Sequence of chain 1.B:
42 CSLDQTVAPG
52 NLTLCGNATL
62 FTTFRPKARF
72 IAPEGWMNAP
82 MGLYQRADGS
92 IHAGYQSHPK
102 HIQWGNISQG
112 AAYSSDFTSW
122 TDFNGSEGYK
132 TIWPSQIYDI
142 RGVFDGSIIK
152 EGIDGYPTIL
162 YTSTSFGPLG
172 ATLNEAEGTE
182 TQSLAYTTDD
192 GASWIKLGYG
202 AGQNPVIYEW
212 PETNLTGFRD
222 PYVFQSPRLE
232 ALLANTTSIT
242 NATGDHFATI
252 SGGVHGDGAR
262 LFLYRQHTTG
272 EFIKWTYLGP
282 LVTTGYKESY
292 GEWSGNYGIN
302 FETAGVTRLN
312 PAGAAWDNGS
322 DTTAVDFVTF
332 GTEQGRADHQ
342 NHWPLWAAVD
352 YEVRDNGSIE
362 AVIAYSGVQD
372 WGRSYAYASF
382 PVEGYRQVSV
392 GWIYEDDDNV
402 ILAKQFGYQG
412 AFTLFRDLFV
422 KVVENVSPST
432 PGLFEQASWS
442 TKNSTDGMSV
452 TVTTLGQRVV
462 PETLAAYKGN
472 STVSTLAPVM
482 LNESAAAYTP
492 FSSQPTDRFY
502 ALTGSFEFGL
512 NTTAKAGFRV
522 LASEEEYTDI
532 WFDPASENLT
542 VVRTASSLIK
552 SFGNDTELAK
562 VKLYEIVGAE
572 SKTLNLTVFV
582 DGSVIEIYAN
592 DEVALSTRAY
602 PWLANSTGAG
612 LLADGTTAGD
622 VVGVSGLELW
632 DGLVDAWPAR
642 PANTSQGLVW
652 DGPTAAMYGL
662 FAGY

Binding-site contacts:
Ligand atom C12 contacts residue ARG337 of chain 1.B at 3.6 Å.
Ligand atom C12 contacts residue GLN335 of chain 1.B at 3.5 Å.
Ligand atom C01 contacts residue GLY336 of chain 1.B at 4.1 Å.
Ligand atom C33 contacts residue LYS288 of chain 1.B at 3.8 Å.
Ligand atom C21 contacts residue ARG337 of chain 1.B at 4.0 Å.
Ligand atom C9 contacts residue ASN342 of chain 1.B at 3.2 Å.
Ligand atom O37 contacts residue LYS288 of chain 1.B at 2.8 Å (salt-bridge).
Ligand atom O10 contacts residue GLN335 of chain 1.B at 2.6 Å (h-bond).
Ligand atom C6 contacts residue ASN342 of chain 1.B at 3.8 Å.
Ligand atom C21 contacts residue GLY336 of chain 1.B at 4.0 Å.
Ligand atom C29 contacts residue GLY336 of chain 1.B at 3.9 Å.
Ligand atom C20 contacts residue ALA338 of chain 1.B at 3.8 Å (hydrophobic).
Ligand atom C33 contacts residue GLN335 of chain 1.B at 3.7 Å.
Ligand atom C14 contacts residue ASN342 of chain 1.B at 4.2 Å.
Ligand atom C26 contacts residue GLY336 of chain 1.B at 3.9 Å.
Ligand atom C20 contacts residue GLY336 of chain 1.B at 3.9 Å.
Ligand atom C14 contacts residue ALA338 of chain 1.B at 4.0 Å (hydrophobic).
Ligand atom C15 contacts residue ARG337 of chain 1.B at 3.6 Å.
Ligand atom O03 contacts residue ASN297 of chain 1.B at 3.4 Å (h-bond).
Ligand atom C20 contacts residue ARG337 of chain 1.B at 3.8 Å.
Ligand atom C24 contacts residue GLY336 of chain 1.B at 4.0 Å.
Ligand atom C21 contacts residue ALA338 of chain 1.B at 3.7 Å (hydrophobic).
Ligand atom C4 contacts residue ALA338 of chain 1.B at 3.7 Å (hydrophobic).
Ligand atom C29 contacts residue ASN297 of chain 1.B at 3.9 Å.
Ligand atom C3 contacts residue ALA338 of chain 1.B at 4.1 Å (hydrophobic).
Ligand atom C01 contacts residue LYS288 of chain 1.B at 3.6 Å.
Ligand atom O01 contacts residue ARG337 of chain 1.B at 3.4 Å.
Ligand atom C9 contacts residue GLN335 of chain 1.B at 3.5 Å.
Ligand atom O01 contacts residue ALA338 of chain 1.B at 3.3 Å (h-bond).
Ligand atom C01 contacts residue GLN335 of chain 1.B at 3.4 Å.
Ligand atom O10 contacts residue ASN342 of chain 1.B at 3.3 Å (h-bond).
Ligand atom C15 contacts residue ALA338 of chain 1.B at 4.1 Å (hydrophobic).
Ligand atom O03 contacts residue LYS288 of chain 1.B at 3.7 Å.
Ligand atom C12 contacts residue ASN342 of chain 1.B at 3.5 Å.
Ligand atom C14 contacts residue ARG337 of chain 1.B at 3.5 Å.
Ligand atom C36 contacts residue LYS288 of chain 1.B at 3.7 Å.
Ligand atom C31 contacts residue ARG337 of chain 1.B at 4.1 Å.
Ligand atom C15 contacts residue GLN335 of chain 1.B at 3.9 Å.
Ligand atom C26 contacts residue ASN297 of chain 1.B at 3.8 Å.
Ligand atom C31 contacts residue GLY336 of chain 1.B at 3.8 Å.

A protein and the small-molecule ligand that binds it are described below.
Small molecule (SMILES): O=C(O[C@@H]1Cc2c(O)cc(O)cc2O[C@@H]1c1cc(O)c(O)c(O)c1)c1cc(O)c(O)c(O)c1